Sequence of chain 1.D:
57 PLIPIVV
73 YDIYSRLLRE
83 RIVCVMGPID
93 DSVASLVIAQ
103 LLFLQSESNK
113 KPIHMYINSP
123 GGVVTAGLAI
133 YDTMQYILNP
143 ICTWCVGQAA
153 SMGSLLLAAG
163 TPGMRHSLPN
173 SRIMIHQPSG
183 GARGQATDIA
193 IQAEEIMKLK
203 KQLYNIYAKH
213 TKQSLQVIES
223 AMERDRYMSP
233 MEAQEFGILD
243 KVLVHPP

A small-molecule ligand and the protein it binds are described below.
Small molecule (SMILES): CSCC[C@H](NC=O)C(=O)O

Binding-site contacts:
Ligand atom CE contacts residue LEU205 of chain 1.D at 3.5 Å (hydrophobic).
Ligand atom CG contacts residue SER153 of chain 1.D at 3.8 Å.
Ligand atom C contacts residue MET154 of chain 1.D at 3.8 Å (hydrophobic).
Ligand atom N contacts residue HIS178 of chain 1.D at 3.0 Å (h-bond).
Ligand atom C contacts residue GLY124 of chain 1.D at 2.7 Å.
Ligand atom CA contacts residue MET154 of chain 1.D at 4.0 Å (hydrophobic).
Ligand atom CG contacts residue PRO180 of chain 1.D at 3.5 Å (hydrophobic).
Ligand atom SD contacts residue HIS178 of chain 1.D at 3.6 Å.
Ligand atom O1 contacts residue PRO122 of chain 1.D at 4.2 Å.
Ligand atom SD contacts residue MET154 of chain 1.D at 3.8 Å.
Ligand atom CE contacts residue GLN179 of chain 1.D at 3.2 Å.
Ligand atom SD contacts residue LEU205 of chain 1.D at 4.2 Å.
Ligand atom CE contacts residue MET224 of chain 1.D at 4.3 Å (hydrophobic).
Ligand atom CG contacts residue VAL126 of chain 1.D at 3.5 Å (hydrophobic).
Ligand atom O contacts residue SER153 of chain 1.D at 3.0 Å.
Ligand atom N contacts residue SER153 of chain 1.D at 2.8 Å (h-bond).
Ligand atom CE contacts residue PRO180 of chain 1.D at 3.1 Å (hydrophobic).
Ligand atom O1 contacts residue SER153 of chain 1.D at 3.0 Å (h-bond).
Ligand atom SD contacts residue SER153 of chain 1.D at 3.2 Å (h-bond).
Ligand atom CB contacts residue MET154 of chain 1.D at 3.5 Å (hydrophobic).
Ligand atom O contacts residue GLY123 of chain 1.D at 2.8 Å.
Ligand atom CB contacts residue SER153 of chain 1.D at 3.6 Å.
Ligand atom CN contacts residue HIS178 of chain 1.D at 3.0 Å.
Ligand atom CG contacts residue GLN179 of chain 1.D at 4.4 Å.
Ligand atom CB contacts residue VAL126 of chain 1.D at 3.6 Å (hydrophobic).
Ligand atom SD contacts residue PRO180 of chain 1.D at 4.4 Å.
Ligand atom C contacts residue GLY123 of chain 1.D at 3.8 Å.
Ligand atom O contacts residue ALA152 of chain 1.D at 4.3 Å.
Ligand atom O contacts residue MET154 of chain 1.D at 3.1 Å (h-bond).
Ligand atom CA contacts residue GLY124 of chain 1.D at 3.7 Å.
Ligand atom O1 contacts residue HIS178 of chain 1.D at 2.8 Å (h-bond).
Ligand atom CA contacts residue SER153 of chain 1.D at 2.5 Å.
Ligand atom CG contacts residue MET154 of chain 1.D at 4.3 Å (hydrophobic).
Ligand atom CE contacts residue HIS178 of chain 1.D at 2.7 Å.
Ligand atom O contacts residue PRO122 of chain 1.D at 4.3 Å.
Ligand atom O contacts residue GLY124 of chain 1.D at 2.4 Å (h-bond).
Ligand atom C contacts residue SER153 of chain 1.D at 3.3 Å.
Ligand atom CA contacts residue HIS178 of chain 1.D at 3.8 Å.
Ligand atom CB contacts residue GLY124 of chain 1.D at 3.5 Å.
Ligand atom CN contacts residue SER153 of chain 1.D at 3.3 Å.